Binding-site contacts:
Ligand atom C3 contacts residue TYR91 of chain 1.J at 3.2 Å (hydrophobic).
Ligand atom C7 contacts residue LEU116 of chain 1.F at 3.9 Å (hydrophobic).
Ligand atom N2 contacts residue LEU116 of chain 1.F at 3.2 Å.
Ligand atom C10 contacts residue GLN114 of chain 1.F at 4.2 Å.
Ligand atom C6 contacts residue TYR91 of chain 1.J at 4.1 Å (hydrophobic).
Ligand atom C10 contacts residue LEU116 of chain 1.F at 3.5 Å (hydrophobic).
Ligand atom C7 contacts residue TRP145 of chain 1.J at 3.4 Å (hydrophobic).
Ligand atom CL contacts residue LEU116 of chain 1.F at 3.7 Å.
Ligand atom C4 contacts residue TYR191 of chain 1.J at 4.0 Å (hydrophobic).
Ligand atom CL contacts residue LEU104 of chain 1.F at 3.3 Å.
Ligand atom CL contacts residue THR146 of chain 1.J at 4.1 Å.
Ligand atom C10 contacts residue THR146 of chain 1.J at 4.2 Å.
Ligand atom N1 contacts residue TYR91 of chain 1.J at 3.1 Å (h-bond).
Ligand atom CL contacts residue GLN114 of chain 1.F at 2.7 Å.
Ligand atom C4 contacts residue TYR184 of chain 1.J at 3.5 Å (hydrophobic).
Ligand atom C8 contacts residue TRP145 of chain 1.J at 4.1 Å (hydrophobic).
Ligand atom C3 contacts residue TYR191 of chain 1.J at 3.7 Å (hydrophobic).
Ligand atom C1 contacts residue CYS187 of chain 1.J at 3.7 Å (hydrophobic).
Ligand atom C9 contacts residue GLN114 of chain 1.F at 3.8 Å.
Ligand atom C11 contacts residue LEU116 of chain 1.F at 3.4 Å (hydrophobic).
Ligand atom C9 contacts residue LEU106 of chain 1.F at 3.9 Å (hydrophobic).
Ligand atom N2 contacts residue TRP145 of chain 1.J at 3.5 Å (h-bond).
Ligand atom C9 contacts residue LEU116 of chain 1.F at 4.1 Å (hydrophobic).
Ligand atom CL contacts residue ALA105 of chain 1.F at 3.8 Å.
Ligand atom C7 contacts residue CYS187 of chain 1.J at 4.1 Å (hydrophobic).
Ligand atom C3 contacts residue TRP145 of chain 1.J at 3.5 Å (hydrophobic).
Ligand atom C2 contacts residue TRP145 of chain 1.J at 3.6 Å (hydrophobic).
Ligand atom N2 contacts residue THR146 of chain 1.J at 4.2 Å.
Ligand atom N1 contacts residue SER144 of chain 1.J at 4.0 Å.
Ligand atom C8 contacts residue CYS187 of chain 1.J at 3.6 Å (hydrophobic).
Ligand atom CL contacts residue TYR115 of chain 1.F at 3.9 Å.
Ligand atom CL contacts residue LEU106 of chain 1.F at 3.5 Å.
Ligand atom C6 contacts residue TRP145 of chain 1.J at 3.8 Å (hydrophobic).
Ligand atom C1 contacts residue TRP145 of chain 1.J at 3.9 Å (hydrophobic).
Ligand atom C2 contacts residue TYR191 of chain 1.J at 3.4 Å (hydrophobic).
Ligand atom C4 contacts residue TYR91 of chain 1.J at 3.0 Å (hydrophobic).
Ligand atom C11 contacts residue TRP145 of chain 1.J at 3.2 Å (hydrophobic).
Ligand atom C2 contacts residue CYS187 of chain 1.J at 3.7 Å (hydrophobic).
Ligand atom N1 contacts residue TRP145 of chain 1.J at 2.8 Å (h-bond).
Ligand atom C5 contacts residue TYR91 of chain 1.J at 3.6 Å (hydrophobic).

Sequence of chain 1.F:
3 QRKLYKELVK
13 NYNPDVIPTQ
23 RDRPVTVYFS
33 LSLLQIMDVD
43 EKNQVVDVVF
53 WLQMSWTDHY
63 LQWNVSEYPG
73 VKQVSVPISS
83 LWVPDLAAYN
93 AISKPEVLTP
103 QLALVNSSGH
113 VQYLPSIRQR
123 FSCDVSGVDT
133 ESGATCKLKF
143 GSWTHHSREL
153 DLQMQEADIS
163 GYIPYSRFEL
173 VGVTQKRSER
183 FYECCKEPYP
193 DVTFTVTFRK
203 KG

Sequence of chain 1.J:
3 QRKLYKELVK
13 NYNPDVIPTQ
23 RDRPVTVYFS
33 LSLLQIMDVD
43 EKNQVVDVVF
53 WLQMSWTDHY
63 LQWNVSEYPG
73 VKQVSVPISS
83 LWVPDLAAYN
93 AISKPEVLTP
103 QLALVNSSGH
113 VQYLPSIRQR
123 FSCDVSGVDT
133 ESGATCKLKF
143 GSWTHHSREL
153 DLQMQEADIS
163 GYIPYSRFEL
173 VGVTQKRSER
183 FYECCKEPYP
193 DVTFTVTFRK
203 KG

The small molecule below binds the protein below.
Small molecule (SMILES): Clc1ccc([C@H]2C[C@@H]3CC[C@H]2N3)cn1